Sequence of chain 1.A:
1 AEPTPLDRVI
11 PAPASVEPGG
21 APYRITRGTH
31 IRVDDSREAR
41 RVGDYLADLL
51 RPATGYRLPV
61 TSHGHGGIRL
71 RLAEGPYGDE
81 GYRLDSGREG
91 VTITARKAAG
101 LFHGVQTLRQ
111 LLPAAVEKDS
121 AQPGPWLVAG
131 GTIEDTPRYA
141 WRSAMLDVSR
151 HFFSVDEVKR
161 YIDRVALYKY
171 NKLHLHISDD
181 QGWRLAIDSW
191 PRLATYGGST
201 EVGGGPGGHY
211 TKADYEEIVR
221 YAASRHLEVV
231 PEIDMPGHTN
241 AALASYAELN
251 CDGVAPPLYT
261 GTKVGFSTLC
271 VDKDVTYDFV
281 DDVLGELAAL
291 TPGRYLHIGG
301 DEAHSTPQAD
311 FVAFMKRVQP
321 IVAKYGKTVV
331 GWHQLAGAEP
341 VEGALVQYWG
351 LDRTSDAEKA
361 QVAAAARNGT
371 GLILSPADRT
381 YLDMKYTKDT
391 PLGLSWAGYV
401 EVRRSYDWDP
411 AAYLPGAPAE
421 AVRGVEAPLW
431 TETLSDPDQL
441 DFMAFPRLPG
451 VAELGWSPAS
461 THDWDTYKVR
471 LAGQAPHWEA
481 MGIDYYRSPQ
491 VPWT

Binding-site contacts:
Ligand atom O3 contacts residue VAL264 of chain 1.A at 3.3 Å.
Ligand atom C8 contacts residue TRP349 of chain 1.A at 4.0 Å (hydrophobic).
Ligand atom C2 contacts residue GLU302 of chain 1.A at 3.2 Å.
Ligand atom C10 contacts residue TRP332 of chain 1.A at 3.5 Å (hydrophobic).
Ligand atom O4 contacts residue ARG150 of chain 1.A at 3.1 Å (salt-bridge).
Ligand atom C2 contacts residue ASP301 of chain 1.A at 3.7 Å.
Ligand atom C9 contacts residue GLU302 of chain 1.A at 3.0 Å.
Ligand atom C10 contacts residue TRP349 of chain 1.A at 4.0 Å (hydrophobic).
Ligand atom C7 contacts residue GLU302 of chain 1.A at 3.8 Å.
Ligand atom C1 contacts residue TRP349 of chain 1.A at 3.4 Å (hydrophobic).
Ligand atom O4 contacts residue TRP430 of chain 1.A at 3.6 Å.
Ligand atom O2 contacts residue GLU432 of chain 1.A at 2.6 Å (salt-bridge).
Ligand atom O1 contacts residue TRP349 of chain 1.A at 3.7 Å.
Ligand atom C4 contacts residue GLU432 of chain 1.A at 3.5 Å.
Ligand atom O4 contacts residue GLU432 of chain 1.A at 4.0 Å.
Ligand atom C10 contacts residue ASP301 of chain 1.A at 3.5 Å.
Ligand atom C10 contacts residue TRP430 of chain 1.A at 3.5 Å (hydrophobic).
Ligand atom N1 contacts residue GLU302 of chain 1.A at 2.8 Å (salt-bridge).
Ligand atom N2 contacts residue ASP301 of chain 1.A at 2.8 Å (salt-bridge).
Ligand atom C5 contacts residue GLU302 of chain 1.A at 4.1 Å.
Ligand atom O1 contacts residue TYR381 of chain 1.A at 2.7 Å (h-bond).
Ligand atom C10 contacts residue TYR381 of chain 1.A at 3.5 Å (hydrophobic).
Ligand atom C7 contacts residue TRP396 of chain 1.A at 3.6 Å (hydrophobic).
Ligand atom C5 contacts residue TRP396 of chain 1.A at 3.7 Å (hydrophobic).
Ligand atom C9 contacts residue TRP396 of chain 1.A at 3.6 Å (hydrophobic).
Ligand atom C1 contacts residue GLU302 of chain 1.A at 3.1 Å.
Ligand atom C6 contacts residue TRP396 of chain 1.A at 3.6 Å (hydrophobic).
Ligand atom N2 contacts residue TRP430 of chain 1.A at 4.2 Å.
Ligand atom O2 contacts residue LEU394 of chain 1.A at 4.2 Å.
Ligand atom N1 contacts residue TRP396 of chain 1.A at 4.1 Å.
Ligand atom C8 contacts residue ASP301 of chain 1.A at 3.6 Å.
Ligand atom C8 contacts residue TRP430 of chain 1.A at 3.4 Å (hydrophobic).
Ligand atom O1 contacts residue TRP430 of chain 1.A at 3.4 Å.
Ligand atom N2 contacts residue GLU302 of chain 1.A at 4.0 Å.
Ligand atom C8 contacts residue TYR381 of chain 1.A at 3.5 Å (hydrophobic).
Ligand atom C1 contacts residue TRP396 of chain 1.A at 4.2 Å (hydrophobic).
Ligand atom C4 contacts residue ARG150 of chain 1.A at 4.2 Å.
Ligand atom O2 contacts residue ARG150 of chain 1.A at 4.1 Å.
Ligand atom C3 contacts residue TRP430 of chain 1.A at 4.2 Å (hydrophobic).
Ligand atom C9 contacts residue TRP349 of chain 1.A at 4.1 Å (hydrophobic).

The protein below binds the small molecule below.
Small molecule (SMILES): CC(=O)N[C@H]1CN2CC[C@H](O)[C@@H]2[C@@H](O)[C@@H]1O